Binding-site contacts:
Ligand atom C5' contacts residue GLY265 of chain 1.A at 3.4 Å.
Ligand atom N7 contacts residue VAL270 of chain 1.A at 3.9 Å.
Ligand atom C8 contacts residue GLY267 of chain 1.A at 3.6 Å.
Ligand atom O1B contacts residue LEU266 of chain 1.A at 2.6 Å (h-bond).
Ligand atom O5' contacts residue GLY265 of chain 1.A at 3.3 Å (h-bond).
Ligand atom O1B contacts residue GLY267 of chain 1.A at 3.0 Å (h-bond).
Ligand atom O2G contacts residue THR269 of chain 1.A at 3.4 Å (h-bond).
Ligand atom N6 contacts residue LEU237 of chain 1.A at 3.3 Å.
Ligand atom S1G contacts residue LYS268 of chain 1.A at 2.9 Å (salt-bridge).
Ligand atom O2B contacts residue LYS268 of chain 1.A at 3.7 Å.
Ligand atom N6 contacts residue TRP308 of chain 1.A at 3.8 Å.
Ligand atom S1G contacts residue ASP374 of chain 1.A at 3.3 Å (salt-bridge).
Ligand atom O1B contacts residue LYS268 of chain 1.A at 2.5 Å.
Ligand atom PA contacts residue GLY267 of chain 1.A at 4.0 Å.
Ligand atom PB contacts residue THR269 of chain 1.A at 3.8 Å.
Ligand atom PG contacts residue ASP374 of chain 1.A at 3.8 Å.
Ligand atom PB contacts residue GLY267 of chain 1.A at 3.8 Å.
Ligand atom O5' contacts residue GLY267 of chain 1.A at 3.7 Å.
Ligand atom O3A contacts residue LEU266 of chain 1.A at 3.4 Å (h-bond).
Ligand atom N7 contacts residue GLN241 of chain 1.A at 3.7 Å.
Ligand atom PB contacts residue LYS268 of chain 1.A at 3.5 Å.
Ligand atom O2A contacts residue THR269 of chain 1.A at 3.9 Å.
Ligand atom O3A contacts residue GLY267 of chain 1.A at 3.5 Å (h-bond).
Ligand atom N6 contacts residue GLU236 of chain 1.A at 3.7 Å.
Ligand atom N1 contacts residue TRP308 of chain 1.A at 3.8 Å.
Ligand atom O1A contacts residue GLY267 of chain 1.A at 3.4 Å.
Ligand atom O1A contacts residue THR269 of chain 1.A at 3.0 Å (h-bond).
Ligand atom O3A contacts residue GLY265 of chain 1.A at 3.1 Å.
Ligand atom O2B contacts residue THR269 of chain 1.A at 2.4 Å (h-bond).
Ligand atom N7 contacts residue GLY267 of chain 1.A at 4.1 Å.
Ligand atom PB contacts residue GLY265 of chain 1.A at 3.7 Å.
Ligand atom C6 contacts residue TRP308 of chain 1.A at 3.9 Å (hydrophobic).
Ligand atom O2G contacts residue ASP374 of chain 1.A at 2.8 Å (salt-bridge).
Ligand atom N6 contacts residue GLN241 of chain 1.A at 3.5 Å (h-bond).
Ligand atom O1A contacts residue LYS268 of chain 1.A at 4.1 Å.
Ligand atom PB contacts residue LEU266 of chain 1.A at 3.6 Å.
Ligand atom PA contacts residue THR269 of chain 1.A at 3.8 Å.
Ligand atom O1B contacts residue GLY265 of chain 1.A at 3.3 Å.
Ligand atom O3B contacts residue GLY265 of chain 1.A at 3.2 Å (h-bond).
Ligand atom S1G contacts residue GLU375 of chain 1.A at 3.8 Å.

Sequence of chain 1.A:
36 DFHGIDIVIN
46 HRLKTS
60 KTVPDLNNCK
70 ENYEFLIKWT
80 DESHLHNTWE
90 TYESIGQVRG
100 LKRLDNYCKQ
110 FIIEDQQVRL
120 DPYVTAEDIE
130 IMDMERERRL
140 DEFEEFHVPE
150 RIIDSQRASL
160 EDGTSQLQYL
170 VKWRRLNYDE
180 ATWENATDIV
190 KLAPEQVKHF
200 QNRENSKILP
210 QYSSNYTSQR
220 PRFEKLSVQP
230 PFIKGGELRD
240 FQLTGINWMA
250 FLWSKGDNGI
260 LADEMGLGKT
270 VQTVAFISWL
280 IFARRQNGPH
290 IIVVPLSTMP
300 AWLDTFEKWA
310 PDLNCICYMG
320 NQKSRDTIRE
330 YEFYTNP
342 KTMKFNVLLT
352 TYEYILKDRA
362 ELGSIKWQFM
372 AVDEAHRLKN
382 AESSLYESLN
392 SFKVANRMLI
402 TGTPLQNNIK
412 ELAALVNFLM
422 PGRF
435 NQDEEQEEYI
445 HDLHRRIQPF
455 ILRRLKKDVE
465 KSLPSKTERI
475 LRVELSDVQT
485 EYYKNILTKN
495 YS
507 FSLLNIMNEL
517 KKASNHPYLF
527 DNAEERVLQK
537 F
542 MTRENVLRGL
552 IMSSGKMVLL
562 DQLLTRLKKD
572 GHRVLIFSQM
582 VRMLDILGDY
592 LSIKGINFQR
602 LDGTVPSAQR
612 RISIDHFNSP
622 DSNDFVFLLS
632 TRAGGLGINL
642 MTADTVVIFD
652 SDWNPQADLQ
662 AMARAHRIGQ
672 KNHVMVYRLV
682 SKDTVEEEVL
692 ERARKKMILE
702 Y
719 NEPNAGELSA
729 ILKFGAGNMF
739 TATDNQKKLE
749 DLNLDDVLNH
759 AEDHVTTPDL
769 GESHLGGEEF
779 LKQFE

The small molecule below binds the protein below.
Small molecule (SMILES): Nc1ncnc2c1ncn2[C@@H]1O[C@H](COP(=O)(O)OP(=O)(O)OP(O)(O)=S)[C@@H](O)[C@H]1O